Sequence of chain 1.B:
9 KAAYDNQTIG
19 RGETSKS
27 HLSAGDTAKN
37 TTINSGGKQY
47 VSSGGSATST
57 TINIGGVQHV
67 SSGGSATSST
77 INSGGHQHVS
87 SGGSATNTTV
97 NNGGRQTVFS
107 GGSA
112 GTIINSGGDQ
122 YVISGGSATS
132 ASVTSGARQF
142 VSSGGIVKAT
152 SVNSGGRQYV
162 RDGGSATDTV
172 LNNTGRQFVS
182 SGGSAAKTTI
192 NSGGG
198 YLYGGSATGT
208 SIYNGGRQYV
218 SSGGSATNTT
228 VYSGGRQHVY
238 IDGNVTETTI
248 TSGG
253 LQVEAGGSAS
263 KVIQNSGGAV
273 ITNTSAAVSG

Binding-site contacts:
Ligand atom C4 contacts residue SER125 of chain 1.B at 3.7 Å.
Ligand atom C5 contacts residue SER125 of chain 1.B at 2.9 Å.
Ligand atom O3 contacts residue 2891 of chain 1.WA at 3.6 Å.
Ligand atom C2 contacts residue SER125 of chain 1.B at 2.7 Å.
Ligand atom O2 contacts residue ILE124 of chain 1.B at 4.4 Å.
Ligand atom C6 contacts residue SER125 of chain 1.B at 3.6 Å.
Ligand atom C1 contacts residue ILE124 of chain 1.B at 4.0 Å (hydrophobic).
Ligand atom O4 contacts residue 2891 of chain 1.WA at 3.7 Å.
Ligand atom O5 contacts residue SER125 of chain 1.B at 1.4 Å (h-bond).
Ligand atom O2 contacts residue PHE105 of chain 1.B at 4.3 Å.
Ligand atom O2 contacts residue SER125 of chain 1.B at 3.8 Å.
Ligand atom C3 contacts residue ILE124 of chain 1.B at 4.1 Å (hydrophobic).
Ligand atom O4 contacts residue 2891 of chain 1.XA at 4.4 Å.
Ligand atom C3 contacts residue 2891 of chain 1.WA at 4.2 Å.
Ligand atom O3 contacts residue ILE124 of chain 1.B at 4.3 Å.
Ligand atom C3 contacts residue SER125 of chain 1.B at 3.4 Å.
Ligand atom O6 contacts residue SER125 of chain 1.B at 3.7 Å.
Ligand atom C2 contacts residue ILE124 of chain 1.B at 3.5 Å (hydrophobic).
Ligand atom C1 contacts residue SER125 of chain 1.B at 1.3 Å.

This small molecule binds to this protein.
Small molecule (SMILES): OC[C@@H](O)[C@H]1O[C@H](O)[C@@H](O)[C@@H](O)[C@@H]1O